A small-molecule ligand and the protein it binds are described below.
Small molecule (SMILES): Cc1ccc(BO)cc1OCc1ccccc1

Binding-site contacts:
Ligand atom O15 contacts residue ALA226 of chain 1.A at 2.7 Å (h-bond).
Ligand atom C11 contacts residue MET467 of chain 1.A at 4.3 Å (hydrophobic).
Ligand atom C03 contacts residue PHE316 of chain 1.A at 3.8 Å (hydrophobic).
Ligand atom C02 contacts residue PHE361 of chain 1.A at 3.8 Å (hydrophobic).
Ligand atom O15 contacts residue GLY142 of chain 1.A at 3.8 Å.
Ligand atom C12 contacts residue GLY144 of chain 1.A at 3.6 Å.
Ligand atom C01 contacts residue MET315 of chain 1.A at 3.3 Å (hydrophobic).
Ligand atom C01 contacts residue PHE362 of chain 1.A at 3.5 Å (hydrophobic).
Ligand atom C13 contacts residue SER225 of chain 1.A at 2.6 Å.
Ligand atom B14 contacts residue HIS478 of chain 1.A at 3.6 Å.
Ligand atom C09 contacts residue ILE146 of chain 1.A at 4.3 Å (hydrophobic).
Ligand atom O15 contacts residue SER225 of chain 1.A at 2.4 Å (h-bond).
Ligand atom B14 contacts residue SER225 of chain 1.A at 1.4 Å.
Ligand atom C08 contacts residue ILE147 of chain 1.A at 4.0 Å (hydrophobic).
Ligand atom O15 contacts residue GLY144 of chain 1.A at 2.8 Å (h-bond).
Ligand atom C02 contacts residue MET315 of chain 1.A at 3.6 Å (hydrophobic).
Ligand atom C17 contacts residue HIS478 of chain 1.A at 3.7 Å.
Ligand atom C18 contacts residue MET315 of chain 1.A at 3.8 Å (hydrophobic).
Ligand atom C12 contacts residue PHE361 of chain 1.A at 4.2 Å (hydrophobic).
Ligand atom B14 contacts residue ALA226 of chain 1.A at 3.2 Å.
Ligand atom C12 contacts residue PHE316 of chain 1.A at 4.3 Å (hydrophobic).
Ligand atom C08 contacts residue ILE146 of chain 1.A at 3.8 Å (hydrophobic).
Ligand atom O15 contacts residue GLY143 of chain 1.A at 2.8 Å (h-bond).
Ligand atom C12 contacts residue GLY143 of chain 1.A at 4.3 Å.
Ligand atom C18 contacts residue PHE361 of chain 1.A at 4.2 Å (hydrophobic).
Ligand atom C03 contacts residue PHE361 of chain 1.A at 3.9 Å (hydrophobic).
Ligand atom B14 contacts residue GLY144 of chain 1.A at 3.8 Å.
Ligand atom C06 contacts residue MET467 of chain 1.A at 4.3 Å (hydrophobic).
Ligand atom O04 contacts residue PHE361 of chain 1.A at 4.2 Å.
Ligand atom C01 contacts residue PHE361 of chain 1.A at 4.2 Å (hydrophobic).
Ligand atom C02 contacts residue PHE316 of chain 1.A at 4.2 Å (hydrophobic).
Ligand atom C17 contacts residue SER225 of chain 1.A at 3.1 Å.
Ligand atom C07 contacts residue ILE147 of chain 1.A at 3.6 Å (hydrophobic).
Ligand atom C13 contacts residue GLY144 of chain 1.A at 4.1 Å.
Ligand atom C07 contacts residue ILE146 of chain 1.A at 3.9 Å (hydrophobic).
Ligand atom B14 contacts residue GLY143 of chain 1.A at 4.1 Å.
Ligand atom C17 contacts residue PHE428 of chain 1.A at 4.3 Å (hydrophobic).
Ligand atom O04 contacts residue PHE316 of chain 1.A at 3.7 Å.
Ligand atom C12 contacts residue SER225 of chain 1.A at 3.9 Å.
Ligand atom C13 contacts residue HIS478 of chain 1.A at 3.8 Å.

Sequence of chain 1.A:
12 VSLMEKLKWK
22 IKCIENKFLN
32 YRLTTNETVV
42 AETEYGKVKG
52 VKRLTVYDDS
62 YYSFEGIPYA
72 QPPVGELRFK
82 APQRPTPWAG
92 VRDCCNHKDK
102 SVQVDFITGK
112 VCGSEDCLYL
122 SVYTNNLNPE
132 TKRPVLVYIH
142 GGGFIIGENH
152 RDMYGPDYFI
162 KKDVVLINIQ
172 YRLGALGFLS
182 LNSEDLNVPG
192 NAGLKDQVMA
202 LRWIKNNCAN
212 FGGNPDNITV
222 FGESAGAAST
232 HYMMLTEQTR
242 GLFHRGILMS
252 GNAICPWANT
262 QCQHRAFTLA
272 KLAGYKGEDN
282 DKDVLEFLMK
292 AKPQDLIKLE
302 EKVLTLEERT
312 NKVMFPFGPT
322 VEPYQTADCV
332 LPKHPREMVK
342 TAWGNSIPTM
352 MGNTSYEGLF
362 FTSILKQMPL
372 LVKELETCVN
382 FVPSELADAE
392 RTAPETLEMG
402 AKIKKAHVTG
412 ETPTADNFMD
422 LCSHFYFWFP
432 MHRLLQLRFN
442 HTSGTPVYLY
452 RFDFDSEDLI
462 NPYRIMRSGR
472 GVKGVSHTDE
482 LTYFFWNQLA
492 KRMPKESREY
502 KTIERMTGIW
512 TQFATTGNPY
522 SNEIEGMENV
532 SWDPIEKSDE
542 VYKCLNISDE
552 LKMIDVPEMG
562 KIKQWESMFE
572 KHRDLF